The small molecule below binds the protein below.
Small molecule (SMILES): O=C(CO)NCc1c(Cl)cccc1Cl

Sequence of chain 1.A:
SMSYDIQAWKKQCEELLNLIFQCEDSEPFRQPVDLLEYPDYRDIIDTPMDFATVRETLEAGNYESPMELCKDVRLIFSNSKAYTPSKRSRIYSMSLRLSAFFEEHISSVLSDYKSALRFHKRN

Binding-site contacts:
Ligand atom CL contacts residue VAL36 of chain 1.A at 3.7 Å.
Ligand atom CL contacts residue TYR44 of chain 1.A at 3.7 Å.
Ligand atom C5 contacts residue TYR41 of chain 1.A at 3.8 Å (hydrophobic).
Ligand atom C7 contacts residue VAL36 of chain 1.A at 4.3 Å (hydrophobic).
Ligand atom C6 contacts residue TYR86 of chain 1.A at 3.9 Å (hydrophobic).
Ligand atom C8 contacts residue VAL36 of chain 1.A at 3.8 Å (hydrophobic).
Ligand atom CL1 contacts residue ILE94 of chain 1.A at 4.3 Å.
Ligand atom O1 contacts residue TYR44 of chain 1.A at 4.3 Å.
Ligand atom C1 contacts residue TYR86 of chain 1.A at 4.2 Å (hydrophobic).
Ligand atom C contacts residue TYR86 of chain 1.A at 4.2 Å (hydrophobic).
Ligand atom C8 contacts residue PHE32 of chain 1.A at 4.1 Å (hydrophobic).
Ligand atom CL contacts residue TYR86 of chain 1.A at 3.6 Å.
Ligand atom C contacts residue THR87 of chain 1.A at 4.1 Å.
Ligand atom O contacts residue VAL36 of chain 1.A at 4.0 Å.
Ligand atom O contacts residue PRO31 of chain 1.A at 2.7 Å (h-bond).
Ligand atom O1 contacts residue VAL36 of chain 1.A at 4.4 Å.
Ligand atom O1 contacts residue TYR86 of chain 1.A at 4.3 Å.
Ligand atom C8 contacts residue PRO31 of chain 1.A at 3.1 Å (hydrophobic).
Ligand atom C4 contacts residue TYR41 of chain 1.A at 3.9 Å (hydrophobic).